A small-molecule ligand and the protein it binds are described below.
Small molecule (SMILES): O=C(Nc1c[nH]nc1-c1nc2ccc(C[NH+]3CCOCC3)cc2[nH]1)NC1CC1

Binding-site contacts:
Ligand atom O1 contacts residue VAL57 of chain 1.A at 3.8 Å.
Ligand atom C23 contacts residue TYR125 of chain 1.A at 3.0 Å (hydrophobic).
Ligand atom N12 contacts residue ALA74 of chain 1.A at 3.6 Å.
Ligand atom C18 contacts residue GLY129 of chain 1.A at 3.7 Å.
Ligand atom C29 contacts residue GLY129 of chain 1.A at 3.6 Å.
Ligand atom C16 contacts residue GLY129 of chain 1.A at 3.9 Å.
Ligand atom N12 contacts residue TYR125 of chain 1.A at 3.5 Å.
Ligand atom C13 contacts residue LEU177 of chain 1.A at 3.7 Å (hydrophobic).
Ligand atom C17 contacts residue LEU49 of chain 1.A at 3.6 Å (hydrophobic).
Ligand atom C5 contacts residue GLY50 of chain 1.A at 3.6 Å.
Ligand atom C14 contacts residue LEU177 of chain 1.A at 3.9 Å (hydrophobic).
Ligand atom N30 contacts residue LEU126 of chain 1.A at 2.8 Å (h-bond).
Ligand atom C28 contacts residue LEU126 of chain 1.A at 3.7 Å (hydrophobic).
Ligand atom C5 contacts residue VAL57 of chain 1.A at 3.8 Å (hydrophobic).
Ligand atom C2 contacts residue LEU177 of chain 1.A at 3.9 Å (hydrophobic).
Ligand atom N15 contacts residue LEU177 of chain 1.A at 3.9 Å.
Ligand atom N30 contacts residue TYR125 of chain 1.A at 3.7 Å.
Ligand atom C24 contacts residue GLN47 of chain 1.A at 3.7 Å.
Ligand atom C24 contacts residue TYR125 of chain 1.A at 3.1 Å (hydrophobic).
Ligand atom N15 contacts residue LEU49 of chain 1.A at 3.9 Å.
Ligand atom N10 contacts residue LEU126 of chain 1.A at 3.5 Å (h-bond).
Ligand atom N10 contacts residue ALA74 of chain 1.A at 3.2 Å.
Ligand atom N10 contacts residue TYR125 of chain 1.A at 3.6 Å.
Ligand atom C29 contacts residue LEU126 of chain 1.A at 3.5 Å (hydrophobic).
Ligand atom C28 contacts residue GLY129 of chain 1.A at 3.3 Å.
Ligand atom C9 contacts residue GLU124 of chain 1.A at 3.6 Å.
Ligand atom C29 contacts residue LEU49 of chain 1.A at 3.8 Å (hydrophobic).
Ligand atom C8 contacts residue LEU177 of chain 1.A at 3.5 Å (hydrophobic).
Ligand atom C14 contacts residue LEU126 of chain 1.A at 3.8 Å (hydrophobic).
Ligand atom C19 contacts residue GLY129 of chain 1.A at 3.4 Å.
Ligand atom N12 contacts residue GLU124 of chain 1.A at 3.6 Å (salt-bridge).
Ligand atom N7 contacts residue LEU177 of chain 1.A at 3.1 Å.
Ligand atom C23 contacts residue PRO127 of chain 1.A at 3.7 Å (hydrophobic).
Ligand atom C16 contacts residue LEU49 of chain 1.A at 3.8 Å (hydrophobic).
Ligand atom N12 contacts residue LEU126 of chain 1.A at 3.0 Å (h-bond).
Ligand atom C2 contacts residue VAL57 of chain 1.A at 3.9 Å (hydrophobic).
Ligand atom O1 contacts residue MET123 of chain 1.A at 3.7 Å.
Ligand atom C4 contacts residue VAL57 of chain 1.A at 3.4 Å (hydrophobic).
Ligand atom N10 contacts residue GLU124 of chain 1.A at 2.7 Å (salt-bridge).
Ligand atom C9 contacts residue ALA74 of chain 1.A at 3.6 Å (hydrophobic).

Sequence of chain 1.A:
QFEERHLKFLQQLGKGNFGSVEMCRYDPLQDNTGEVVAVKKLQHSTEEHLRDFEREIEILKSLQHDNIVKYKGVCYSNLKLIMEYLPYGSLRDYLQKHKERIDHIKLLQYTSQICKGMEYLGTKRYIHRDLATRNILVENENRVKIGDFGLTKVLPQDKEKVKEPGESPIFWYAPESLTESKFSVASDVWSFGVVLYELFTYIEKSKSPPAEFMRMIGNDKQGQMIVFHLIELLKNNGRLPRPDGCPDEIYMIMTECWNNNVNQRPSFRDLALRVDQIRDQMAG